Sequence of chain 1.A:
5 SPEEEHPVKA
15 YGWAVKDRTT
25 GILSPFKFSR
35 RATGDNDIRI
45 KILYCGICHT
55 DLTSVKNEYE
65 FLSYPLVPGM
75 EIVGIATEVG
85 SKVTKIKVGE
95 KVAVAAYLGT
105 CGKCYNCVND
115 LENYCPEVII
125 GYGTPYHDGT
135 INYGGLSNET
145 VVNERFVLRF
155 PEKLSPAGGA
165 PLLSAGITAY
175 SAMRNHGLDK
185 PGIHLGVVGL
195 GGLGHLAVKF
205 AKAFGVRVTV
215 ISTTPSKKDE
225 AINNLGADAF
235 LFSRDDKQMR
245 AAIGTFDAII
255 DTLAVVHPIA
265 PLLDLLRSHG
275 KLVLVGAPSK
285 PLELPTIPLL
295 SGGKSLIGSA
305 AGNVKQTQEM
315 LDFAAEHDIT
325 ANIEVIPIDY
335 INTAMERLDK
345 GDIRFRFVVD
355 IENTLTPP

This protein binds this small molecule.
Small molecule (SMILES): C/C=C1/C=[N+]2CCc3c([nH]c4ccccc34)[C@@](COC(C)=O)(C(=O)OC)[C@H]1CC2

Binding-site contacts:
Ligand atom C23 contacts residue LEU294 of chain 1.B at 4.2 Å (hydrophobic).
Ligand atom C11 contacts residue TYR126 of chain 1.A at 3.8 Å (hydrophobic).
Ligand atom C14 contacts residue THR54 of chain 1.A at 3.7 Å.
Ligand atom C18 contacts residue ILE124 of chain 1.A at 3.7 Å (hydrophobic).
Ligand atom C11 contacts residue THR54 of chain 1.A at 3.9 Å.
Ligand atom C10 contacts residue THR54 of chain 1.A at 4.2 Å.
Ligand atom C12 contacts residue SER58 of chain 1.A at 3.9 Å.
Ligand atom C12 contacts residue THR54 of chain 1.A at 3.5 Å.
Ligand atom O2 contacts residue ASN117 of chain 1.A at 3.5 Å (h-bond).
Ligand atom C10 contacts residue MET74 of chain 1.A at 3.9 Å (hydrophobic).
Ligand atom C2 contacts residue MET74 of chain 1.A at 3.6 Å (hydrophobic).
Ligand atom C5 contacts residue TYR63 of chain 1.A at 3.6 Å (hydrophobic).
Ligand atom C9 contacts residue THR54 of chain 1.A at 4.1 Å.
Ligand atom C5 contacts residue ALA281 of chain 1.A at 4.0 Å (hydrophobic).
Ligand atom O3 contacts residue ALA304 of chain 1.A at 3.9 Å.
Ligand atom C9 contacts residue ILE124 of chain 1.A at 3.8 Å (hydrophobic).
Ligand atom C20 contacts residue ILE124 of chain 1.A at 3.7 Å (hydrophobic).
Ligand atom C18 contacts residue VAL122 of chain 1.A at 3.6 Å (hydrophobic).
Ligand atom O2 contacts residue ALA305 of chain 1.A at 4.2 Å.
Ligand atom N2 contacts residue ILE124 of chain 1.A at 3.6 Å.
Ligand atom C22 contacts residue ALA304 of chain 1.A at 4.1 Å (hydrophobic).
Ligand atom C9 contacts residue MET74 of chain 1.A at 4.1 Å (hydrophobic).
Ligand atom C12 contacts residue TYR63 of chain 1.A at 3.7 Å (hydrophobic).
Ligand atom C17 contacts residue TYR101 of chain 1.A at 3.9 Å (hydrophobic).
Ligand atom O4 contacts residue ILE124 of chain 1.A at 3.6 Å.
Ligand atom C4 contacts residue THR54 of chain 1.A at 3.2 Å.
Ligand atom O2 contacts residue TYR101 of chain 1.A at 3.5 Å.
Ligand atom N1 contacts residue THR54 of chain 1.A at 3.6 Å.
Ligand atom C1 contacts residue ALA100 of chain 1.A at 3.9 Å (hydrophobic).
Ligand atom N1 contacts residue ALA281 of chain 1.A at 4.2 Å.
Ligand atom C18 contacts residue TYR101 of chain 1.A at 3.8 Å (hydrophobic).
Ligand atom C10 contacts residue ILE124 of chain 1.A at 3.4 Å (hydrophobic).
Ligand atom C13 contacts residue TYR63 of chain 1.A at 3.6 Å (hydrophobic).
Ligand atom C11 contacts residue SER58 of chain 1.A at 4.2 Å.
Ligand atom C11 contacts residue ILE124 of chain 1.A at 3.6 Å (hydrophobic).
Ligand atom C1 contacts residue ALA305 of chain 1.A at 4.1 Å (hydrophobic).
Ligand atom C12 contacts residue ILE124 of chain 1.A at 4.2 Å (hydrophobic).
Ligand atom C13 contacts residue THR54 of chain 1.A at 3.4 Å.
Ligand atom C8 contacts residue ILE124 of chain 1.A at 4.1 Å (hydrophobic).
Ligand atom C5 contacts residue THR54 of chain 1.A at 4.0 Å.

Sequence of chain 1.B:
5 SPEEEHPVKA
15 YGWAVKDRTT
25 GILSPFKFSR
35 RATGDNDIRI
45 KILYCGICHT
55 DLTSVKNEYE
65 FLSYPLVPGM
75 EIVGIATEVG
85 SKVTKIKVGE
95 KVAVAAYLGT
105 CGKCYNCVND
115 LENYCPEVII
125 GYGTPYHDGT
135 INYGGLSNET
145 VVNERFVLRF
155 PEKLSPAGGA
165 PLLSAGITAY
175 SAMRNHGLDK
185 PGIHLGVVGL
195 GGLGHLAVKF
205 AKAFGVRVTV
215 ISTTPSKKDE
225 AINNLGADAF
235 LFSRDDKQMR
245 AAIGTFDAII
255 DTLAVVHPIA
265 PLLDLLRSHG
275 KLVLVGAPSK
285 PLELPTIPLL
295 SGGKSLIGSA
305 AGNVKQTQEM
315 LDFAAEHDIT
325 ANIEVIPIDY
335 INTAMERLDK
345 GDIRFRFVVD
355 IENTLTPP